Binding-site contacts:
Ligand atom O6 contacts residue LEU129 of chain 1.A at 4.0 Å.
Ligand atom O7 contacts residue ASN19 of chain 1.A at 3.8 Å.
Ligand atom C4 contacts residue ASN19 of chain 1.A at 4.2 Å.
Ligand atom O5 contacts residue GLU133 of chain 1.A at 4.2 Å.
Ligand atom N2 contacts residue ASN19 of chain 1.A at 2.9 Å (h-bond).
Ligand atom O5 contacts residue ASN19 of chain 1.A at 2.4 Å (h-bond).
Ligand atom C1 contacts residue ASN19 of chain 1.A at 1.4 Å.
Ligand atom C2 contacts residue ASN19 of chain 1.A at 2.4 Å.
Ligand atom C6 contacts residue VAL22 of chain 1.A at 4.3 Å (hydrophobic).
Ligand atom C3 contacts residue ASN19 of chain 1.A at 3.8 Å.
Ligand atom C7 contacts residue ASN19 of chain 1.A at 3.5 Å.
Ligand atom C1 contacts residue VAL22 of chain 1.A at 4.5 Å (hydrophobic).
Ligand atom C1 contacts residue GLU133 of chain 1.A at 4.4 Å.
Ligand atom C5 contacts residue ASN19 of chain 1.A at 3.7 Å.
Ligand atom O5 contacts residue VAL22 of chain 1.A at 3.6 Å.

A protein and the small-molecule ligand that binds it are described below.
Small molecule (SMILES): CC(=O)N[C@@H]1[C@@H](O)[C@H](O)[C@@H](CO)O[C@H]1O

Sequence of chain 1.A:
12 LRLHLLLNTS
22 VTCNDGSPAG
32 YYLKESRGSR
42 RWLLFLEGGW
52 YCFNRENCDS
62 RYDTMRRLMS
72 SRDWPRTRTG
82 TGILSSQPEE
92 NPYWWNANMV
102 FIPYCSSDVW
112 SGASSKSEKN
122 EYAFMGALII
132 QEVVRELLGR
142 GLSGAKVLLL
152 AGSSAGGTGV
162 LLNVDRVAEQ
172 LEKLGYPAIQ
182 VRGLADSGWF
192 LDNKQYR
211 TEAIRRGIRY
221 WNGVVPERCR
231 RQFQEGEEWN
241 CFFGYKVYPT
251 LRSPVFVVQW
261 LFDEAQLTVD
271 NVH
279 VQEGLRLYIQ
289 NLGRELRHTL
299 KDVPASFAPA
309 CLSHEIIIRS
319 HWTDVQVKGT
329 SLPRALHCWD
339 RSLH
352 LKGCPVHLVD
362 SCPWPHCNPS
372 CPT